This small molecule binds to this protein.
Small molecule (SMILES): CC1=C(CCc2nnn[nH]2)c2cc(F)ccc2/C1=C\c1ccc(C(C)C)cc1

Binding-site contacts:
Ligand atom C12 contacts residue PHE220 of chain 1.D at 3.8 Å (hydrophobic).
Ligand atom C07 contacts residue PHE220 of chain 1.D at 4.0 Å (hydrophobic).
Ligand atom C17 contacts residue PHE220 of chain 1.D at 4.0 Å (hydrophobic).
Ligand atom C19 contacts residue PHE221 of chain 1.D at 3.5 Å (hydrophobic).
Ligand atom F21 contacts residue GLY225 of chain 1.D at 3.3 Å.
Ligand atom C15 contacts residue ILE224 of chain 1.D at 3.9 Å (hydrophobic).
Ligand atom C06 contacts residue PHE220 of chain 1.D at 3.8 Å (hydrophobic).
Ligand atom C18 contacts residue ILE224 of chain 1.D at 3.6 Å (hydrophobic).
Ligand atom C14 contacts residue LEU108 of chain 1.D at 4.0 Å (hydrophobic).
Ligand atom N28 contacts residue LEU218 of chain 1.D at 3.4 Å.
Ligand atom N27 contacts residue PHE220 of chain 1.D at 3.0 Å (h-bond).
Ligand atom C23 contacts residue LEU218 of chain 1.D at 3.9 Å (hydrophobic).
Ligand atom F21 contacts residue PHE221 of chain 1.D at 3.3 Å.
Ligand atom N26 contacts residue LEU218 of chain 1.D at 3.8 Å.
Ligand atom C11 contacts residue ILE224 of chain 1.D at 3.8 Å (hydrophobic).
Ligand atom C18 contacts residue ILE50 of chain 1.D at 3.8 Å (hydrophobic).
Ligand atom N28 contacts residue PHE220 of chain 1.D at 3.5 Å (h-bond).
Ligand atom N27 contacts residue LEU218 of chain 1.D at 3.2 Å.
Ligand atom N26 contacts residue CYS214 of chain 1.D at 3.8 Å.
Ligand atom C01 contacts residue TRP87 of chain 1.D at 3.7 Å (hydrophobic).
Ligand atom C19 contacts residue GLY225 of chain 1.D at 4.0 Å.
Ligand atom N26 contacts residue PHE219 of chain 1.D at 4.0 Å.
Ligand atom N28 contacts residue PHE221 of chain 1.D at 3.1 Å (h-bond).
Ligand atom C12 contacts residue ILE224 of chain 1.D at 3.9 Å (hydrophobic).
Ligand atom C05 contacts residue PHE220 of chain 1.D at 3.8 Å (hydrophobic).
Ligand atom N25 contacts residue LEU218 of chain 1.D at 4.0 Å.
Ligand atom C17 contacts residue ILE224 of chain 1.D at 3.8 Å (hydrophobic).
Ligand atom C24 contacts residue LEU218 of chain 1.D at 3.8 Å (hydrophobic).
Ligand atom N28 contacts residue PHE219 of chain 1.D at 3.9 Å.
Ligand atom N27 contacts residue PHE221 of chain 1.D at 3.8 Å.
Ligand atom C13 contacts residue PHE220 of chain 1.D at 3.4 Å (hydrophobic).
Ligand atom N27 contacts residue PHE219 of chain 1.D at 3.2 Å (h-bond).
Ligand atom C13 contacts residue LEU91 of chain 1.D at 4.0 Å (hydrophobic).
Ligand atom C23 contacts residue PHE221 of chain 1.D at 4.1 Å (hydrophobic).
Ligand atom N26 contacts residue PHE220 of chain 1.D at 3.8 Å.
Ligand atom C17 contacts residue ILE50 of chain 1.D at 4.1 Å (hydrophobic).
Ligand atom N26 contacts residue LEU215 of chain 1.D at 3.7 Å.
Ligand atom N27 contacts residue CYS214 of chain 1.D at 4.0 Å.
Ligand atom C20 contacts residue PHE221 of chain 1.D at 3.6 Å (hydrophobic).
Ligand atom C16 contacts residue GLN57 of chain 1.D at 3.7 Å.

Sequence of chain 1.D:
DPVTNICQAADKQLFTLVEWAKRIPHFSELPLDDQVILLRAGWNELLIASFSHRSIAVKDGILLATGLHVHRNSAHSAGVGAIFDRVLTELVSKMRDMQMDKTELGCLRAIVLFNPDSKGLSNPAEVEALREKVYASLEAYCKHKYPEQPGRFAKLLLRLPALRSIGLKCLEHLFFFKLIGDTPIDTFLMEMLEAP